Sequence of chain 3.B:
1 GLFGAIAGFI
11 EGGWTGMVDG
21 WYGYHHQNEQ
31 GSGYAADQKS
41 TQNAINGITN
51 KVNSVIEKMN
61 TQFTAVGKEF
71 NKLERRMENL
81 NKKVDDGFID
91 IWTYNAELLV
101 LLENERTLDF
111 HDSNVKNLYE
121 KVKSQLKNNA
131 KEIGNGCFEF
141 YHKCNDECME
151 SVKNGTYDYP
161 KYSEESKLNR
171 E

Binding-site contacts:
Ligand atom C23 contacts residue THR315 of chain 3.A at 3.6 Å.
Ligand atom N53 contacts residue ILE45 of chain 3.B at 3.6 Å.
Ligand atom C2 contacts residue VAL52 of chain 3.B at 3.6 Å (hydrophobic).
Ligand atom N53 contacts residue THR41 of chain 3.B at 3.5 Å.
Ligand atom C52 contacts residue ILE45 of chain 3.B at 3.7 Å (hydrophobic).
Ligand atom O59 contacts residue VAL30 of chain 3.A at 3.8 Å.
Ligand atom O24 contacts residue HIS28 of chain 3.A at 3.6 Å.
Ligand atom C41 contacts residue VAL18 of chain 3.B at 3.5 Å (hydrophobic).
Ligand atom C29 contacts residue TRP21 of chain 3.B at 3.8 Å (hydrophobic).
Ligand atom C1 contacts residue VAL52 of chain 3.B at 3.6 Å (hydrophobic).
Ligand atom C25 contacts residue ILE45 of chain 3.B at 3.6 Å (hydrophobic).
Ligand atom C60 contacts residue SER288 of chain 3.A at 3.8 Å.
Ligand atom C42 contacts residue GLY20 of chain 3.B at 3.4 Å.
Ligand atom C15 contacts residue ILE48 of chain 3.B at 3.6 Å (hydrophobic).
Ligand atom C43 contacts residue GLY20 of chain 3.B at 3.6 Å.
Ligand atom C29 contacts residue HIS28 of chain 3.A at 3.6 Å.
Ligand atom N7 contacts residue ILE56 of chain 3.B at 3.4 Å.
Ligand atom C42 contacts residue HIS8 of chain 3.A at 3.6 Å.
Ligand atom C16 contacts residue THR49 of chain 3.B at 3.2 Å.
Ligand atom C12 contacts residue VAL52 of chain 3.B at 3.8 Å (hydrophobic).
Ligand atom O13 contacts residue THR49 of chain 3.B at 3.8 Å.
Ligand atom C46 contacts residue VAL18 of chain 3.B at 3.6 Å (hydrophobic).
Ligand atom N54 contacts residue ASP19 of chain 3.B at 3.7 Å.
Ligand atom C43 contacts residue TRP21 of chain 3.B at 3.6 Å (hydrophobic).
Ligand atom N14 contacts residue TRP21 of chain 3.B at 3.6 Å.
Ligand atom N55 contacts residue ILE45 of chain 3.B at 3.8 Å.
Ligand atom O24 contacts residue THR315 of chain 3.A at 2.7 Å (h-bond).
Ligand atom C1 contacts residue ASN53 of chain 3.B at 3.3 Å.
Ligand atom C2 contacts residue ASN53 of chain 3.B at 3.3 Å.
Ligand atom N54 contacts residue ILE45 of chain 3.B at 3.6 Å.
Ligand atom C19 contacts residue THR315 of chain 3.A at 3.8 Å.
Ligand atom N56 contacts residue ILE45 of chain 3.B at 3.8 Å.
Ligand atom N53 contacts residue ASP19 of chain 3.B at 3.7 Å.
Ligand atom C15 contacts residue THR49 of chain 3.B at 3.6 Å.
Ligand atom C42 contacts residue HIS28 of chain 3.A at 3.8 Å.
Ligand atom N53 contacts residue GLY20 of chain 3.B at 3.8 Å.
Ligand atom C41 contacts residue HIS8 of chain 3.A at 3.6 Å.
Ligand atom C28 contacts residue HIS28 of chain 3.A at 3.5 Å.
Ligand atom C60 contacts residue ILE56 of chain 3.B at 3.9 Å (hydrophobic).
Ligand atom C58 contacts residue ILE56 of chain 3.B at 3.8 Å (hydrophobic).

This protein binds this small molecule.
Small molecule (SMILES): CC(=O)Nc1ccc2oc(-c3ccnc(C(=O)N4CCN([C@H](c5ccccc5)c5nnn(C)n5)CC4)c3)nc2c1

Sequence of chain 3.A:
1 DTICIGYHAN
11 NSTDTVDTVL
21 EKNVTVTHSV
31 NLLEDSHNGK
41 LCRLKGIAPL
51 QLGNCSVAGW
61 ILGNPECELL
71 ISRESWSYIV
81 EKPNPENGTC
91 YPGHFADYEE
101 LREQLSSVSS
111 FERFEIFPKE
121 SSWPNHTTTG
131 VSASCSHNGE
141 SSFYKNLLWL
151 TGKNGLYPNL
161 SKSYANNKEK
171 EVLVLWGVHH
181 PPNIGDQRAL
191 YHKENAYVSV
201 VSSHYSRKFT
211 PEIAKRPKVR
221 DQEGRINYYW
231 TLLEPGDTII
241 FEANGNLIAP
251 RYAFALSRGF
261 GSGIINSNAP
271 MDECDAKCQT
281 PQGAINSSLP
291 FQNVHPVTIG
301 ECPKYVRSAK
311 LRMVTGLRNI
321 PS